Sequence of chain 1.A:
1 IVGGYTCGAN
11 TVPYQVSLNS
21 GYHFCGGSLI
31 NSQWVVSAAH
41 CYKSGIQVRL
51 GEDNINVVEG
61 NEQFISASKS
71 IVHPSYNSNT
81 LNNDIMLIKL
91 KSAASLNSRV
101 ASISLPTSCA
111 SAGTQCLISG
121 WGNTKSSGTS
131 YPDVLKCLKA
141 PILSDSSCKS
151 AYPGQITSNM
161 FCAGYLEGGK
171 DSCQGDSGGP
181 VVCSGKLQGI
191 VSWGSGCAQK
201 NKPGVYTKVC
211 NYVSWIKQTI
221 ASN

A small-molecule ligand and the protein it binds are described below.
Small molecule (SMILES): NC(=[NH2+])c1ccc2[nH]c(-c3cccc(-c4ccccc4)c3[O-])nc2c1

Binding-site contacts:
Ligand atom C2' contacts residue GLN174 of chain 1.A at 3.6 Å.
Ligand atom C6 contacts residue GLY194 of chain 1.A at 3.8 Å.
Ligand atom C8 contacts residue GLN174 of chain 1.A at 3.8 Å.
Ligand atom N2 contacts residue GLY204 of chain 1.A at 3.3 Å.
Ligand atom N1 contacts residue GLY194 of chain 1.A at 3.7 Å.
Ligand atom N2 contacts residue SER172 of chain 1.A at 2.9 Å (h-bond).
Ligand atom C7 contacts residue TRP193 of chain 1.A at 3.8 Å (hydrophobic).
Ligand atom C3 contacts residue SER177 of chain 1.A at 3.3 Å.
Ligand atom C7 contacts residue ASP171 of chain 1.A at 3.5 Å.
Ligand atom C6' contacts residue HIS40 of chain 1.A at 3.8 Å.
Ligand atom C4 contacts residue SER192 of chain 1.A at 3.8 Å.
Ligand atom C1 contacts residue SER172 of chain 1.A at 3.7 Å.
Ligand atom C3 contacts residue VAL191 of chain 1.A at 3.6 Å (hydrophobic).
Ligand atom C4B contacts residue HIS40 of chain 1.A at 3.5 Å.
Ligand atom N1 contacts residue GLY196 of chain 1.A at 2.7 Å (h-bond).
Ligand atom N3 contacts residue SER192 of chain 1.A at 3.8 Å.
Ligand atom C7 contacts residue SER172 of chain 1.A at 3.2 Å.
Ligand atom C4 contacts residue CYS173 of chain 1.A at 3.8 Å (hydrophobic).
Ligand atom C3 contacts residue SER192 of chain 1.A at 3.6 Å.
Ligand atom N1 contacts residue SER172 of chain 1.A at 3.5 Å (h-bond).
Ligand atom C5B contacts residue HIS40 of chain 1.A at 3.6 Å.
Ligand atom C6 contacts residue GLY196 of chain 1.A at 3.7 Å.
Ligand atom N1 contacts residue ASP171 of chain 1.A at 2.9 Å (salt-bridge).
Ligand atom N3 contacts residue SER177 of chain 1.A at 2.9 Å (h-bond).
Ligand atom C2 contacts residue SER172 of chain 1.A at 3.5 Å.
Ligand atom N1 contacts residue CYS197 of chain 1.A at 3.8 Å.
Ligand atom N2 contacts residue TRP193 of chain 1.A at 3.7 Å.
Ligand atom C1 contacts residue TRP193 of chain 1.A at 3.7 Å (hydrophobic).
Ligand atom C3 contacts residue CYS173 of chain 1.A at 3.8 Å (hydrophobic).
Ligand atom C3B contacts residue CYS25 of chain 1.A at 3.8 Å (hydrophobic).
Ligand atom C4 contacts residue SER177 of chain 1.A at 3.4 Å.
Ligand atom O6' contacts residue SER177 of chain 1.A at 2.8 Å (h-bond).
Ligand atom O6' contacts residue HIS40 of chain 1.A at 2.8 Å (h-bond).
Ligand atom N3 contacts residue GLN174 of chain 1.A at 3.8 Å.
Ligand atom C6B contacts residue HIS40 of chain 1.A at 3.8 Å.
Ligand atom C2 contacts residue VAL191 of chain 1.A at 3.8 Å (hydrophobic).
Ligand atom C3' contacts residue GLN174 of chain 1.A at 3.6 Å.
Ligand atom C7 contacts residue GLY196 of chain 1.A at 3.8 Å.
Ligand atom N2 contacts residue ASP171 of chain 1.A at 2.9 Å (salt-bridge).
Ligand atom C1' contacts residue GLN174 of chain 1.A at 3.7 Å.